This protein binds this small molecule.
Small molecule (SMILES): O=C(O)CC[C@H](O)C(=O)O

Sequence of chain 2.A:
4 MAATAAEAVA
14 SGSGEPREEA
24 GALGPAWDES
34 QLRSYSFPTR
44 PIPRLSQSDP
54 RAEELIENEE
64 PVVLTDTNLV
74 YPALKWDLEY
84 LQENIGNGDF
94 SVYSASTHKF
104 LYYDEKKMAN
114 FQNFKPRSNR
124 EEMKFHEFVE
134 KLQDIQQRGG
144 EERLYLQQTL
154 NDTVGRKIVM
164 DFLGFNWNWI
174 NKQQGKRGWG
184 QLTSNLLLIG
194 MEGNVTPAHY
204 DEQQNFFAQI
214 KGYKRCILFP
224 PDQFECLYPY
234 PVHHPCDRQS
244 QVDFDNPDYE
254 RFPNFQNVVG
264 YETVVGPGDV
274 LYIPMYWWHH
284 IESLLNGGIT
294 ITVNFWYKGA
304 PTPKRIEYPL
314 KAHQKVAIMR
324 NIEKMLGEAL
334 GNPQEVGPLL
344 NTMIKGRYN

Binding-site contacts:
Ligand atom O3 contacts residue THR152 of chain 2.A at 3.4 Å (h-bond).
Ligand atom C1 contacts residue THR152 of chain 2.A at 4.2 Å.
Ligand atom O5 contacts residue GLN151 of chain 2.A at 4.4 Å.
Ligand atom C2 contacts residue THR152 of chain 2.A at 4.5 Å.
Ligand atom O4 contacts residue GLN151 of chain 2.A at 2.9 Å (h-bond).
Ligand atom C5 contacts residue GLN151 of chain 2.A at 3.6 Å.
Ligand atom O4 contacts residue SER94 of chain 2.A at 4.2 Å.
Ligand atom C3 contacts residue GLN151 of chain 2.A at 4.3 Å.
Ligand atom C4 contacts residue GLN151 of chain 2.A at 4.2 Å.
Ligand atom O2 contacts residue ASN154 of chain 2.A at 4.2 Å.
Ligand atom O2 contacts residue THR152 of chain 2.A at 3.9 Å.